Sequence of chain 2.C:
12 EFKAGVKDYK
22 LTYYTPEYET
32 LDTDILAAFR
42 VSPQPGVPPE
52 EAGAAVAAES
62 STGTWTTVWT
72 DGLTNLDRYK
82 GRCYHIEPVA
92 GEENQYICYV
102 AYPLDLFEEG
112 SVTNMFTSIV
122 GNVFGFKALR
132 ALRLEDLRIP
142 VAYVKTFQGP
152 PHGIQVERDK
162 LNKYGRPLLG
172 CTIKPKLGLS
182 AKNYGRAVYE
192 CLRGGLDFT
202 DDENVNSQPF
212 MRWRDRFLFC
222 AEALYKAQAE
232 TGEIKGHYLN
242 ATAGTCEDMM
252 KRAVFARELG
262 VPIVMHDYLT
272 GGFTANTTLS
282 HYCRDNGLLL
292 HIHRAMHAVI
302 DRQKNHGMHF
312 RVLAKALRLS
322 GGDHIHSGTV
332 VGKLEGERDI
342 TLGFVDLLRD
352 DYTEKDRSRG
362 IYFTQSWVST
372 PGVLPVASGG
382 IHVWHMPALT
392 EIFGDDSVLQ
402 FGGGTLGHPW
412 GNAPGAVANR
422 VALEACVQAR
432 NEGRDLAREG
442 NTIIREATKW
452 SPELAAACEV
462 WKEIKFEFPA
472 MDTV

Binding-site contacts:
Ligand atom O2 contacts residue ASP203 of chain 2.C at 3.5 Å (salt-bridge).
Ligand atom O3 contacts residue HIS294 of chain 2.C at 2.9 Å (h-bond).
Ligand atom O4P contacts residue SER379 of chain 2.C at 3.2 Å (h-bond).
Ligand atom O6P contacts residue ARG295 of chain 2.C at 3.0 Å (salt-bridge).
Ligand atom O6 contacts residue ASN123 of chain 1.C at 3.1 Å (h-bond).
Ligand atom C contacts residue LYS175 of chain 2.C at 3.4 Å.
Ligand atom O2P contacts residue GLY380 of chain 2.C at 3.4 Å.
Ligand atom O6 contacts residue LYS175 of chain 2.C at 3.4 Å (salt-bridge).
Ligand atom O2 contacts residue KCX201 of chain 2.C at 3.3 Å (h-bond).
Ligand atom O6 contacts residue ASP203 of chain 2.C at 3.2 Å (salt-bridge).
Ligand atom O3 contacts residue KCX201 of chain 2.C at 2.7 Å (h-bond).
Ligand atom O6 contacts residue MG1 of chain 2.K at 2.1 Å.
Ligand atom O3P contacts residue GLY404 of chain 2.C at 2.8 Å (h-bond).
Ligand atom C3 contacts residue MG1 of chain 2.K at 3.1 Å.
Ligand atom O7 contacts residue LYS334 of chain 2.C at 3.0 Å (salt-bridge).
Ligand atom O5P contacts residue LEU335 of chain 2.C at 3.3 Å.
Ligand atom O6 contacts residue LYS177 of chain 2.C at 2.9 Å (salt-bridge).
Ligand atom O2P contacts residue TRP66 of chain 1.C at 3.3 Å.
Ligand atom O1 contacts residue LYS175 of chain 2.C at 3.2 Å (salt-bridge).
Ligand atom O5P contacts residue ARG295 of chain 2.C at 3.0 Å (salt-bridge).
Ligand atom O2 contacts residue MG1 of chain 2.K at 2.4 Å.
Ligand atom C contacts residue MG1 of chain 2.K at 2.8 Å.
Ligand atom O2 contacts residue LYS175 of chain 2.C at 3.1 Å (salt-bridge).
Ligand atom O6 contacts residue GLU204 of chain 2.C at 3.2 Å (salt-bridge).
Ligand atom O6P contacts residue HIS327 of chain 2.C at 3.5 Å.
Ligand atom O7 contacts residue GLU60 of chain 1.C at 3.5 Å (salt-bridge).
Ligand atom C3 contacts residue KCX201 of chain 2.C at 3.2 Å.
Ligand atom O4P contacts residue HIS327 of chain 2.C at 2.8 Å (h-bond).
Ligand atom O3P contacts residue THR65 of chain 1.C at 2.6 Å (h-bond).
Ligand atom O5 contacts residue LEU335 of chain 2.C at 3.2 Å.
Ligand atom O3 contacts residue GLU204 of chain 2.C at 3.0 Å (salt-bridge).
Ligand atom O4 contacts residue SER379 of chain 2.C at 2.8 Å (h-bond).
Ligand atom O2P contacts residue LYS334 of chain 2.C at 3.0 Å (salt-bridge).
Ligand atom C2 contacts residue MG1 of chain 2.K at 2.8 Å.
Ligand atom O2 contacts residue THR173 of chain 2.C at 2.9 Å (h-bond).
Ligand atom O3 contacts residue MG1 of chain 2.K at 2.3 Å.
Ligand atom O1P contacts residue GLY403 of chain 2.C at 2.8 Å (h-bond).
Ligand atom O2P contacts residue GLY381 of chain 2.C at 2.9 Å (h-bond).
Ligand atom O4 contacts residue GLY380 of chain 2.C at 3.3 Å (h-bond).
Ligand atom O3P contacts residue LYS175 of chain 2.C at 3.5 Å.

Sequence of chain 1.C:
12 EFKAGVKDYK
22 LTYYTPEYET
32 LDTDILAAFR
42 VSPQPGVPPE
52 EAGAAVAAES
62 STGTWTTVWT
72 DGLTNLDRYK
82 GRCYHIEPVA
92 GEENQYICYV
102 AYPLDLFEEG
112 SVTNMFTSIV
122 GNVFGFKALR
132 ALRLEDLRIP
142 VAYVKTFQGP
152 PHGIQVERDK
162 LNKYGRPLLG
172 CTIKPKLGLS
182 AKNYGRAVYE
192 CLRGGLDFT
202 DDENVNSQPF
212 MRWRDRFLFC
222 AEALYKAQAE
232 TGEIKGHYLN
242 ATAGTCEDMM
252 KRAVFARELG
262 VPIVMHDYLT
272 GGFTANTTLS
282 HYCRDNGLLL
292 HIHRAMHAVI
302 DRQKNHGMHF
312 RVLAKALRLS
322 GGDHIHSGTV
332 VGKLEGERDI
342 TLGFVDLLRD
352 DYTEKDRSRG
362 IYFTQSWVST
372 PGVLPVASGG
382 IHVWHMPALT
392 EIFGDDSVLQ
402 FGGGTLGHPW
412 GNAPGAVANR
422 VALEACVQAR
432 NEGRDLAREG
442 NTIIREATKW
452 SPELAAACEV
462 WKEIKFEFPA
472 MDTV

The protein below binds the small molecule below.
Small molecule (SMILES): O=C(O)[C@@](O)(COP(=O)(O)O)[C@H](O)[C@H](O)COP(=O)(O)O